The protein below binds the small molecule below.
Small molecule (SMILES): Nc1ncnc2c1ncn2[C@@H]1O[C@H](CN2CC#Cc3nc4c(N)ncnc4n3[C@@H]3O[C@H](CNS(=O)(=O)CCNC(=O)C2)[C@@H](O)[C@H]3O)[C@@H](O)[C@H]1O

Sequence of chain 2.B:
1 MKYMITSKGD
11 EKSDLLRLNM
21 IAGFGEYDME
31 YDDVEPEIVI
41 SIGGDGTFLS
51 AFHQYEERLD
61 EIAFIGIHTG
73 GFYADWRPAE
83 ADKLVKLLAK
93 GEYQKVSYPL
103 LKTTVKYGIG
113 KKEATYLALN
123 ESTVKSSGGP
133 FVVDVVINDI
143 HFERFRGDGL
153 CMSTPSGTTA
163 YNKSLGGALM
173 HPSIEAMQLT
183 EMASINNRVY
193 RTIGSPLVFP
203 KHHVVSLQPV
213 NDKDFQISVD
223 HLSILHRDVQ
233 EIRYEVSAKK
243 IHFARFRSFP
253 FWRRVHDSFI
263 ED

Sequence of chain 1.A:
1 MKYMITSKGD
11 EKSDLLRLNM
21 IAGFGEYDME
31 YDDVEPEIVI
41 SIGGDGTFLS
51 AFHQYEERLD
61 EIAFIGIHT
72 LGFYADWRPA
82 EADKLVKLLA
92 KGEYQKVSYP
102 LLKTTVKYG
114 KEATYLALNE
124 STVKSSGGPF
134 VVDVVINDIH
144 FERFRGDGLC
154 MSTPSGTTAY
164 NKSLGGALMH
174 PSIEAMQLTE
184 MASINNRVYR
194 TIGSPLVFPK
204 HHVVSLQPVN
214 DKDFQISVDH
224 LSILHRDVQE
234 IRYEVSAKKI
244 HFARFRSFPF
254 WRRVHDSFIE

Binding-site contacts:
Ligand atom N7 contacts residue ASN122 of chain 2.B at 2.9 Å (h-bond).
Ligand atom N7 contacts residue TYR75 of chain 2.B at 3.6 Å (h-bond).
Ligand atom O7 contacts residue GLU123 of chain 2.B at 2.5 Å (salt-bridge).
Ligand atom C8 contacts residue GLY46 of chain 2.B at 3.6 Å.
Ligand atom N8 contacts residue PHE74 of chain 2.B at 3.3 Å.
Ligand atom C13 contacts residue THR161 of chain 2.B at 3.4 Å.
Ligand atom C11 contacts residue ASP45 of chain 2.B at 3.6 Å.
Ligand atom N6 contacts residue ASN122 of chain 2.B at 2.9 Å (h-bond).
Ligand atom C14 contacts residue THR161 of chain 2.B at 3.1 Å.
Ligand atom O2 contacts residue ILE187 of chain 1.A at 2.8 Å.
Ligand atom N2 contacts residue TYR163 of chain 2.B at 3.1 Å (h-bond).
Ligand atom C13 contacts residue PHE74 of chain 2.B at 3.6 Å (hydrophobic).
Ligand atom N7 contacts residue THR161 of chain 2.B at 3.5 Å (h-bond).
Ligand atom O8 contacts residue ASN122 of chain 2.B at 3.6 Å (h-bond).
Ligand atom C1 contacts residue SER166 of chain 2.B at 2.9 Å.
Ligand atom C25 contacts residue GLU123 of chain 2.B at 3.1 Å.
Ligand atom O8 contacts residue GLU123 of chain 2.B at 2.5 Å (salt-bridge).
Ligand atom N2 contacts residue ALA162 of chain 2.B at 3.6 Å.
Ligand atom O6 contacts residue ASP45 of chain 2.B at 2.9 Å (salt-bridge).
Ligand atom N contacts residue TYR163 of chain 2.B at 3.5 Å.
Ligand atom C contacts residue TYR163 of chain 2.B at 3.3 Å (hydrophobic).
Ligand atom O8 contacts residue TYR163 of chain 2.B at 3.3 Å (h-bond).
Ligand atom O7 contacts residue ASP222 of chain 2.B at 3.6 Å.
Ligand atom N contacts residue ASP150 of chain 1.A at 3.3 Å (salt-bridge).
Ligand atom O7 contacts residue ASN122 of chain 2.B at 3.1 Å (h-bond).
Ligand atom N1 contacts residue ILE187 of chain 1.A at 3.3 Å.
Ligand atom C3 contacts residue TYR163 of chain 2.B at 3.3 Å (hydrophobic).
Ligand atom N contacts residue ALA185 of chain 1.A at 3.1 Å (h-bond).
Ligand atom C1 contacts residue TYR163 of chain 2.B at 3.5 Å (hydrophobic).
Ligand atom N7 contacts residue PHE74 of chain 2.B at 3.5 Å.
Ligand atom N7 contacts residue SER158 of chain 2.B at 3.2 Å (h-bond).
Ligand atom C14 contacts residue PHE74 of chain 2.B at 3.6 Å (hydrophobic).
Ligand atom N1 contacts residue SER166 of chain 2.B at 2.6 Å (h-bond).
Ligand atom O8 contacts residue ALA162 of chain 2.B at 3.0 Å.
Ligand atom C10 contacts residue ASP45 of chain 2.B at 3.6 Å.
Ligand atom C13 contacts residue ALA162 of chain 2.B at 3.6 Å (hydrophobic).
Ligand atom C8 contacts residue LEU49 of chain 2.B at 3.7 Å (hydrophobic).
Ligand atom C26 contacts residue GLU123 of chain 2.B at 3.3 Å.
Ligand atom C12 contacts residue ALA162 of chain 2.B at 3.6 Å (hydrophobic).
Ligand atom N8 contacts residue THR161 of chain 2.B at 2.4 Å (h-bond).